This small molecule binds to this protein.
Small molecule (SMILES): O=C1O[C@H](CO)[C@@H](O)[C@H](O)[C@@H]1O[C@H]1O[C@H](CO)[C@@H](O)[C@H](O)[C@@H]1O

Sequence of chain 4.A:
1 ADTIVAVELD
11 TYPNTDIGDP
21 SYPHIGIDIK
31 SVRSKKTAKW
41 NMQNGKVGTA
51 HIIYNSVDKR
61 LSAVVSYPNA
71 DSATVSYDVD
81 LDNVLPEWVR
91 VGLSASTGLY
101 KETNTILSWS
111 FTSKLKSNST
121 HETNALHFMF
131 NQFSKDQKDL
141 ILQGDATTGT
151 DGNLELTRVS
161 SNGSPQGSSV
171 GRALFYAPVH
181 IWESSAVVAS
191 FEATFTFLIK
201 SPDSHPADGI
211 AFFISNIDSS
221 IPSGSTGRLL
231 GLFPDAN

Binding-site contacts:
Ligand atom C5 contacts residue LEU99 of chain 4.A at 4.1 Å (hydrophobic).
Ligand atom C5 contacts residue ASN14 of chain 4.A at 4.2 Å.
Ligand atom O5 contacts residue TYR100 of chain 4.A at 4.3 Å.
Ligand atom C6 contacts residue ASP208 of chain 4.A at 3.6 Å.
Ligand atom C4 contacts residue ARG228 of chain 4.A at 3.8 Å.
Ligand atom C6 contacts residue ALA207 of chain 4.A at 3.6 Å (hydrophobic).
Ligand atom C4 contacts residue GLY227 of chain 4.A at 3.9 Å.
Ligand atom O2 contacts residue LEU99 of chain 4.A at 3.4 Å (h-bond).
Ligand atom O6 contacts residue ASP208 of chain 4.A at 2.8 Å (salt-bridge).
Ligand atom O6 contacts residue GLY98 of chain 4.A at 3.3 Å.
Ligand atom O6 contacts residue ALA207 of chain 4.A at 3.3 Å.
Ligand atom O1 contacts residue TYR12 of chain 4.A at 3.8 Å.
Ligand atom C3 contacts residue ASN14 of chain 4.A at 4.2 Å.
Ligand atom C3 contacts residue GLY227 of chain 4.A at 4.2 Å.
Ligand atom O3 contacts residue LEU99 of chain 4.A at 4.4 Å.
Ligand atom O2 contacts residue GLY227 of chain 4.A at 4.2 Å.
Ligand atom C1 contacts residue LEU99 of chain 4.A at 3.8 Å (hydrophobic).
Ligand atom O6 contacts residue LEU99 of chain 4.A at 3.2 Å (h-bond).
Ligand atom C4 contacts residue ASP208 of chain 4.A at 3.4 Å.
Ligand atom C5 contacts residue TYR12 of chain 4.A at 4.1 Å (hydrophobic).
Ligand atom C6 contacts residue LEU99 of chain 4.A at 4.0 Å (hydrophobic).
Ligand atom C4 contacts residue ASN14 of chain 4.A at 3.9 Å.
Ligand atom O4 contacts residue ASP208 of chain 4.A at 2.6 Å (salt-bridge).
Ligand atom C6 contacts residue ASP16 of chain 4.A at 3.5 Å.
Ligand atom C2 contacts residue LEU99 of chain 4.A at 4.3 Å (hydrophobic).
Ligand atom O4 contacts residue GLY227 of chain 4.A at 3.9 Å.
Ligand atom C3 contacts residue ARG228 of chain 4.A at 3.9 Å.
Ligand atom O2 contacts residue GLY98 of chain 4.A at 3.4 Å.
Ligand atom C6 contacts residue TYR12 of chain 4.A at 3.8 Å (hydrophobic).
Ligand atom O5 contacts residue GLY98 of chain 4.A at 4.2 Å.
Ligand atom O6 contacts residue ASP16 of chain 4.A at 2.8 Å (salt-bridge).
Ligand atom C5 contacts residue ASP208 of chain 4.A at 4.1 Å.
Ligand atom O4 contacts residue ASN14 of chain 4.A at 2.8 Å (h-bond).
Ligand atom O5 contacts residue LEU99 of chain 4.A at 3.2 Å (h-bond).
Ligand atom C6 contacts residue TYR100 of chain 4.A at 3.8 Å (hydrophobic).
Ligand atom O6 contacts residue TYR100 of chain 4.A at 3.0 Å (h-bond).
Ligand atom O4 contacts residue ARG228 of chain 4.A at 3.2 Å (salt-bridge).
Ligand atom O4 contacts residue TYR12 of chain 4.A at 4.1 Å.
Ligand atom O3 contacts residue GLY227 of chain 4.A at 3.4 Å.
Ligand atom O3 contacts residue ARG228 of chain 4.A at 2.9 Å (salt-bridge).